Binding-site contacts:
Ligand atom C7 contacts residue THR314 of chain 1.C at 3.7 Å.
Ligand atom C9 contacts residue ASP394 of chain 1.C at 3.6 Å.
Ligand atom N contacts residue THR398 of chain 1.C at 2.7 Å (h-bond).
Ligand atom C6 contacts residue THR352 of chain 1.C at 3.4 Å.
Ligand atom C8 contacts residue MET362 of chain 1.C at 3.5 Å (hydrophobic).
Ligand atom O5 contacts residue GLY357 of chain 1.C at 3.5 Å (h-bond).
Ligand atom O4 contacts residue SER278 of chain 1.C at 3.6 Å.
Ligand atom C2 contacts residue ALA358 of chain 1.C at 3.5 Å (hydrophobic).
Ligand atom C5 contacts residue THR352 of chain 1.C at 3.3 Å.
Ligand atom C6 contacts residue THR314 of chain 1.C at 3.8 Å.
Ligand atom O3 contacts residue MET311 of chain 1.C at 3.3 Å (h-bond).
Ligand atom C1 contacts residue THR352 of chain 1.C at 3.6 Å.
Ligand atom C5 contacts residue MET362 of chain 1.C at 3.8 Å (hydrophobic).
Ligand atom C2 contacts residue THR352 of chain 1.C at 3.5 Å.
Ligand atom O3 contacts residue SER278 of chain 1.C at 2.3 Å (h-bond).
Ligand atom C11 contacts residue THR314 of chain 1.C at 3.5 Å.
Ligand atom O4 contacts residue GLY354 of chain 1.C at 3.5 Å.
Ligand atom C3 contacts residue MET311 of chain 1.C at 3.5 Å (hydrophobic).
Ligand atom C11 contacts residue ARG397 of chain 1.C at 3.5 Å.
Ligand atom O4 contacts residue VAL355 of chain 1.C at 3.8 Å.
Ligand atom O1 contacts residue ARG397 of chain 1.C at 2.6 Å (salt-bridge).
Ligand atom O1 contacts residue ALA358 of chain 1.C at 3.3 Å (h-bond).
Ligand atom C8 contacts residue THR352 of chain 1.C at 3.2 Å.
Ligand atom O3 contacts residue ASN401 of chain 1.C at 3.4 Å (h-bond).
Ligand atom C9 contacts residue ARG397 of chain 1.C at 3.2 Å.
Ligand atom C7 contacts residue ASN401 of chain 1.C at 3.5 Å.
Ligand atom O5 contacts residue ASP394 of chain 1.C at 3.3 Å (salt-bridge).
Ligand atom C9 contacts residue GLY359 of chain 1.C at 3.8 Å.
Ligand atom C6 contacts residue MET311 of chain 1.C at 3.7 Å (hydrophobic).
Ligand atom C3 contacts residue THR314 of chain 1.C at 3.7 Å.
Ligand atom C6 contacts residue MET362 of chain 1.C at 3.7 Å (hydrophobic).
Ligand atom N contacts residue ASP394 of chain 1.C at 2.8 Å (salt-bridge).
Ligand atom C10 contacts residue SER278 of chain 1.C at 3.3 Å.
Ligand atom O2 contacts residue MET311 of chain 1.C at 3.4 Å.
Ligand atom C3 contacts residue THR352 of chain 1.C at 3.5 Å.
Ligand atom C6 contacts residue SER349 of chain 1.C at 3.8 Å.
Ligand atom C4 contacts residue ALA358 of chain 1.C at 3.8 Å (hydrophobic).
Ligand atom O1 contacts residue GLY359 of chain 1.C at 2.6 Å (h-bond).
Ligand atom C9 contacts residue VAL355 of chain 1.C at 3.7 Å (hydrophobic).
Ligand atom O5 contacts residue VAL355 of chain 1.C at 2.9 Å (h-bond).

Sequence of chain 1.C:
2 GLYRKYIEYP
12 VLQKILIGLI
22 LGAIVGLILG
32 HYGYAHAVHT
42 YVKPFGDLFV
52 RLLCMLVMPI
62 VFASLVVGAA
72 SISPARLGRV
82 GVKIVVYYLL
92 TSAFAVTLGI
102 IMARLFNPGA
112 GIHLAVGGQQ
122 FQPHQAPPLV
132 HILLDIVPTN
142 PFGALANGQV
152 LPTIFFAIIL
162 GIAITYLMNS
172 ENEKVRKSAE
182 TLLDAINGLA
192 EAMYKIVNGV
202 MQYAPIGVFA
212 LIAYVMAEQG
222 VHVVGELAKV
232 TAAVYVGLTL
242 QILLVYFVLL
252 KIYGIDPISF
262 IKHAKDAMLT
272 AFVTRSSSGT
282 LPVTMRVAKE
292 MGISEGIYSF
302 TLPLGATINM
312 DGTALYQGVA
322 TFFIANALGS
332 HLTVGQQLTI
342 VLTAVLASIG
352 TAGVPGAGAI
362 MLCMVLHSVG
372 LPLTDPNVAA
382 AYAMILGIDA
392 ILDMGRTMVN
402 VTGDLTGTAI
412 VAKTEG

A small-molecule ligand and the protein it binds are described below.
Small molecule (SMILES): N[C@H](C(=O)O)[C@H](OCc1ccccc1)C(=O)O